This small molecule binds to this protein.
Small molecule (SMILES): C[C@H](N)C(=O)N1CCC[C@H]1C(=O)N[C@@H](C)C=O

Binding-site contacts:
Ligand atom CA contacts residue SER23 of chain 1.B at 3.2 Å.
Ligand atom N contacts residue SER23 of chain 1.B at 3.3 Å (h-bond).
Ligand atom N contacts residue SER23 of chain 1.B at 4.0 Å.
Ligand atom CG contacts residue SER23 of chain 1.B at 4.1 Å.
Ligand atom N contacts residue ZDC1 of chain 1.L at 1.5 Å.
Ligand atom C contacts residue ZDC1 of chain 1.L at 3.2 Å.
Ligand atom CD contacts residue SER23 of chain 1.B at 3.2 Å.
Ligand atom CG contacts residue GLY24 of chain 1.B at 4.5 Å.
Ligand atom CB contacts residue SER23 of chain 1.B at 4.2 Å.
Ligand atom CA contacts residue ZDC1 of chain 1.L at 2.6 Å.
Ligand atom C contacts residue SER23 of chain 1.B at 4.0 Å.
Ligand atom O contacts residue ZDC1 of chain 1.L at 3.2 Å.
Ligand atom CB contacts residue ZDC1 of chain 1.L at 2.9 Å.

Sequence of chain 1.B:
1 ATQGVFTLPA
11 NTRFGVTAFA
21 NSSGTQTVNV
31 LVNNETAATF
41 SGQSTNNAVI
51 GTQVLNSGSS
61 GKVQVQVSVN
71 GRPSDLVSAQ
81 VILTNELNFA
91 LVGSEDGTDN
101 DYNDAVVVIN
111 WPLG